This protein binds this small molecule.
Small molecule (SMILES): CC(=O)N[C@@H]1[C@@H](O)[C@H](O)[C@@H](CO)O[C@H]1O

Binding-site contacts:
Ligand atom C7 contacts residue ASN102 of chain 1.B at 3.4 Å.
Ligand atom C1 contacts residue ASN102 of chain 1.B at 3.1 Å.
Ligand atom C6 contacts residue ARG169 of chain 1.B at 3.3 Å.
Ligand atom O5 contacts residue ARG169 of chain 1.B at 4.2 Å.
Ligand atom O6 contacts residue ARG169 of chain 1.B at 4.2 Å.
Ligand atom C1 contacts residue ARG169 of chain 1.B at 4.4 Å.
Ligand atom O7 contacts residue ASN102 of chain 1.B at 4.2 Å.
Ligand atom C5 contacts residue ARG169 of chain 1.B at 3.4 Å.
Ligand atom O5 contacts residue ASN102 of chain 1.B at 4.0 Å.
Ligand atom N2 contacts residue ASN102 of chain 1.B at 2.9 Å (h-bond).
Ligand atom C2 contacts residue ASN102 of chain 1.B at 3.5 Å.
Ligand atom C8 contacts residue ASN102 of chain 1.B at 3.6 Å.
Ligand atom C4 contacts residue ARG169 of chain 1.B at 4.1 Å.
Ligand atom O4 contacts residue ARG169 of chain 1.B at 3.6 Å.

Sequence of chain 1.B:
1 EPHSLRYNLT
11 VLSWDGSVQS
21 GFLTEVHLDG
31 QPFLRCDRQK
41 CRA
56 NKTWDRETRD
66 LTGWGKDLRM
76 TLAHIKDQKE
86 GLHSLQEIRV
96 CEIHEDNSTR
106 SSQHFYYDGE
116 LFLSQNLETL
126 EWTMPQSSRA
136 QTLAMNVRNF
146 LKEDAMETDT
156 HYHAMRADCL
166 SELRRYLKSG